Sequence of chain 1.J:
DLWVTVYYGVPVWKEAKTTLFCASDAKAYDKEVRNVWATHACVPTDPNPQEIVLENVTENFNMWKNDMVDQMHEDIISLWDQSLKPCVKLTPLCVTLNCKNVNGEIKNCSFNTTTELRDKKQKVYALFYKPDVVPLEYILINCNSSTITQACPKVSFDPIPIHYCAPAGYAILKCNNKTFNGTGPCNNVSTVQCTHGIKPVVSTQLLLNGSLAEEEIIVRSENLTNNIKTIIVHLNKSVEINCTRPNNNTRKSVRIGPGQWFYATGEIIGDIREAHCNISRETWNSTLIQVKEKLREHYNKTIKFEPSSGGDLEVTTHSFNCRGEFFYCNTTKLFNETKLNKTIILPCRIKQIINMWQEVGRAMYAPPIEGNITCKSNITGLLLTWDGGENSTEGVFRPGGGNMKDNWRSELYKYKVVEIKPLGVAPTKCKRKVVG

The small molecule below binds the protein below.
Small molecule (SMILES): CC(=O)N[C@H]1[C@H](O[C@H]2[C@H](O)[C@@H](NC(C)=O)CO[C@@H]2CO)O[C@H](CO)[C@@H](O)[C@@H]1O

Binding-site contacts:
Ligand atom C8 contacts residue GLU329 of chain 1.J at 4.3 Å.
Ligand atom O5 contacts residue ASN161 of chain 1.J at 2.5 Å (h-bond).
Ligand atom C7 contacts residue TYR178 of chain 1.J at 3.9 Å (hydrophobic).
Ligand atom C5 contacts residue ASN161 of chain 1.J at 3.5 Å.
Ligand atom C1 contacts residue ASN161 of chain 1.J at 1.4 Å.
Ligand atom C1 contacts residue TYR178 of chain 1.J at 3.8 Å (hydrophobic).
Ligand atom N2 contacts residue ASN161 of chain 1.J at 2.8 Å (h-bond).
Ligand atom C8 contacts residue LEU180 of chain 1.J at 4.1 Å (hydrophobic).
Ligand atom C2 contacts residue ASN161 of chain 1.J at 2.6 Å.
Ligand atom C8 contacts residue TYR178 of chain 1.J at 3.8 Å (hydrophobic).
Ligand atom O7 contacts residue TYR178 of chain 1.J at 3.9 Å.
Ligand atom C4 contacts residue ASN161 of chain 1.J at 4.2 Å.
Ligand atom C7 contacts residue ASN161 of chain 1.J at 3.9 Å.
Ligand atom O5 contacts residue TYR178 of chain 1.J at 4.5 Å.
Ligand atom N2 contacts residue TYR178 of chain 1.J at 4.4 Å.
Ligand atom C8 contacts residue ILE330 of chain 1.J at 4.1 Å (hydrophobic).
Ligand atom C3 contacts residue ASN161 of chain 1.J at 3.7 Å.